Sequence of chain 2.B:
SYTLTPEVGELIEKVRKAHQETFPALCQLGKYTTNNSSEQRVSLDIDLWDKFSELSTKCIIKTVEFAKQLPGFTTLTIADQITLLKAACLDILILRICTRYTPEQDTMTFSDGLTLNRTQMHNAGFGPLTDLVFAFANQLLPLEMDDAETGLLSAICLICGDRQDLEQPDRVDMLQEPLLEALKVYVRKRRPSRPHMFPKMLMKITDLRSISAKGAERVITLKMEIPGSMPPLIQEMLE

Binding-site contacts:
Ligand atom C13 contacts residue PHE134 of chain 2.B at 3.8 Å (hydrophobic).
Ligand atom O2 contacts residue PHE47 of chain 2.B at 3.7 Å.
Ligand atom C15 contacts residue CYS83 of chain 2.B at 4.0 Å (hydrophobic).
Ligand atom C10 contacts residue SER80 of chain 2.B at 4.0 Å.
Ligand atom C8 contacts residue PHE76 of chain 2.B at 3.3 Å (hydrophobic).
Ligand atom C10 contacts residue LEU117 of chain 2.B at 3.6 Å (hydrophobic).
Ligand atom C14 contacts residue LEU79 of chain 2.B at 3.8 Å (hydrophobic).
Ligand atom C7 contacts residue LEU114 of chain 2.B at 4.0 Å (hydrophobic).
Ligand atom C9 contacts residue LEU117 of chain 2.B at 4.0 Å (hydrophobic).
Ligand atom C15 contacts residue PHE134 of chain 2.B at 3.8 Å (hydrophobic).
Ligand atom C16 contacts residue GLY239 of chain 2.B at 4.1 Å.
Ligand atom C12 contacts residue PHE134 of chain 2.B at 4.0 Å (hydrophobic).
Ligand atom C14 contacts residue CYS83 of chain 2.B at 3.5 Å (hydrophobic).
Ligand atom C11 contacts residue LEU117 of chain 2.B at 4.0 Å (hydrophobic).
Ligand atom C3 contacts residue TRP73 of chain 2.B at 4.1 Å (hydrophobic).
Ligand atom C17 contacts residue GLY149 of chain 2.B at 4.0 Å.
Ligand atom C17 contacts residue PHE76 of chain 2.B at 3.8 Å (hydrophobic).
Ligand atom C19 contacts residue ILE118 of chain 2.B at 4.0 Å (hydrophobic).
Ligand atom O2 contacts residue SER135 of chain 2.B at 2.8 Å (h-bond).
Ligand atom C9 contacts residue PHE150 of chain 2.B at 4.1 Å (hydrophobic).
Ligand atom C20 contacts residue CYS83 of chain 2.B at 3.9 Å (hydrophobic).
Ligand atom C13 contacts residue CYS83 of chain 2.B at 3.9 Å (hydrophobic).
Ligand atom O2 contacts residue ARG124 of chain 2.B at 3.6 Å.
Ligand atom C3 contacts residue LEU246 of chain 2.B at 3.5 Å (hydrophobic).
Ligand atom C19 contacts residue PHE150 of chain 2.B at 4.0 Å (hydrophobic).
Ligand atom C17 contacts residue PHE150 of chain 2.B at 4.0 Å (hydrophobic).
Ligand atom C20 contacts residue ILE121 of chain 2.B at 3.7 Å (hydrophobic).
Ligand atom O1 contacts residue PHE134 of chain 2.B at 3.3 Å.
Ligand atom C2 contacts residue VAL243 of chain 2.B at 3.5 Å (hydrophobic).
Ligand atom C14 contacts residue PHE134 of chain 2.B at 3.6 Å (hydrophobic).
Ligand atom C8 contacts residue PHE150 of chain 2.B at 4.0 Å (hydrophobic).
Ligand atom O1 contacts residue LEU79 of chain 2.B at 4.0 Å.
Ligand atom O2 contacts residue CYS83 of chain 2.B at 3.9 Å.
Ligand atom C18 contacts residue SER80 of chain 2.B at 4.1 Å.
Ligand atom C3 contacts residue VAL243 of chain 2.B at 4.0 Å (hydrophobic).
Ligand atom C19 contacts residue LEU117 of chain 2.B at 3.8 Å (hydrophobic).
Ligand atom C2 contacts residue LEU246 of chain 2.B at 3.9 Å (hydrophobic).
Ligand atom C12 contacts residue SER80 of chain 2.B at 4.1 Å.
Ligand atom O1 contacts residue SER135 of chain 2.B at 2.6 Å (h-bond).
Ligand atom C15 contacts residue SER135 of chain 2.B at 3.4 Å.

A small-molecule ligand and the protein it binds are described below.
Small molecule (SMILES): CC1=C(/C=C/C(C)=C/C=C/C(C)=C/C(=O)O)C(C)(C)CCC1